Sequence of chain 1.A:
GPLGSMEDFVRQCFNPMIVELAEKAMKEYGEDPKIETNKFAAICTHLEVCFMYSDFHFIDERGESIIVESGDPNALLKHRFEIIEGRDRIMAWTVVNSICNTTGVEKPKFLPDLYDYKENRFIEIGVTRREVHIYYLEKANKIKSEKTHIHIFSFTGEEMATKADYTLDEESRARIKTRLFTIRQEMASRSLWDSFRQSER

Binding-site contacts:
Ligand atom C3 contacts residue LYS177 of chain 1.A at 3.6 Å.
Ligand atom N2 contacts residue PHE181 of chain 1.A at 3.8 Å.
Ligand atom C4 contacts residue LYS177 of chain 1.A at 3.9 Å.
Ligand atom C4 contacts residue THR156 of chain 1.A at 3.8 Å.
Ligand atom BR4 contacts residue PHE181 of chain 1.A at 4.0 Å.
Ligand atom BR4 contacts residue SER154 of chain 1.A at 3.4 Å.
Ligand atom N1 contacts residue PHE181 of chain 1.A at 3.8 Å.
Ligand atom C4 contacts residue PHE155 of chain 1.A at 3.6 Å (hydrophobic).
Ligand atom C3 contacts residue PHE181 of chain 1.A at 3.8 Å (hydrophobic).
Ligand atom C4 contacts residue GLY157 of chain 1.A at 3.5 Å.
Ligand atom C4 contacts residue PHE181 of chain 1.A at 4.0 Å (hydrophobic).
Ligand atom C5 contacts residue PHE155 of chain 1.A at 3.1 Å (hydrophobic).
Ligand atom C5 contacts residue GLY157 of chain 1.A at 3.5 Å.
Ligand atom C5 contacts residue THR156 of chain 1.A at 3.3 Å.
Ligand atom N1 contacts residue GLY157 of chain 1.A at 4.4 Å.
Ligand atom BR4 contacts residue LYS177 of chain 1.A at 3.5 Å.
Ligand atom N1 contacts residue PHE155 of chain 1.A at 4.4 Å.
Ligand atom N1 contacts residue THR156 of chain 1.A at 3.9 Å.
Ligand atom BR4 contacts residue THR156 of chain 1.A at 4.1 Å.
Ligand atom BR4 contacts residue PHE155 of chain 1.A at 3.4 Å.
Ligand atom C3 contacts residue GLY157 of chain 1.A at 4.1 Å.
Ligand atom BR4 contacts residue LEU180 of chain 1.A at 3.7 Å.
Ligand atom C5 contacts residue PHE181 of chain 1.A at 4.2 Å (hydrophobic).
Ligand atom BR4 contacts residue GLY157 of chain 1.A at 3.4 Å.

The small molecule below binds the protein below.
Small molecule (SMILES): Brc1cn[nH]c1